Binding-site contacts:
Ligand atom C2 contacts residue ASN12 of chain 2.J at 3.2 Å.
Ligand atom C7 contacts residue ASN12 of chain 2.J at 3.9 Å.
Ligand atom O7 contacts residue ASN12 of chain 2.J at 3.7 Å.
Ligand atom C5 contacts residue ASN12 of chain 2.J at 4.1 Å.
Ligand atom C1 contacts residue ASN12 of chain 2.J at 2.1 Å.
Ligand atom O5 contacts residue ASN12 of chain 2.J at 2.7 Å (h-bond).
Ligand atom N2 contacts residue ASN12 of chain 2.J at 3.8 Å.

The small molecule below binds the protein below.
Small molecule (SMILES): CC(=O)N[C@H]1[C@H](O[C@H]2[C@H](O)[C@@H](NC(C)=O)CO[C@@H]2CO)O[C@H](CO)[C@@H](O)[C@@H]1O

Sequence of chain 2.J:
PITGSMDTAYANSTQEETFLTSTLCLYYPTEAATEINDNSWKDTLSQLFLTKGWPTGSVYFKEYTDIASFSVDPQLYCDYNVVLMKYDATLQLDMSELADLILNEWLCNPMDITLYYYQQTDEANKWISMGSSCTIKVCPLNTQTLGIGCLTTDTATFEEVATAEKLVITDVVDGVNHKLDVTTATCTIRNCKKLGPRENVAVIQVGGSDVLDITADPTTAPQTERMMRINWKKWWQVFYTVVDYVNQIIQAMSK